Sequence of chain 1.C:
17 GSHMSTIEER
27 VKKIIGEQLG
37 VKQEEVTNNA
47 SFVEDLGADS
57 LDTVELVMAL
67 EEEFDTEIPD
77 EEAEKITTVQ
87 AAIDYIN

Binding-site contacts:
Ligand atom O1 contacts residue ILE168 of chain 1.D at 3.3 Å.
Ligand atom N2 contacts residue TYR306 of chain 1.D at 3.2 Å (h-bond).
Ligand atom C11 contacts residue ARG59 of chain 1.D at 3.3 Å.
Ligand atom C12 contacts residue ARG59 of chain 1.D at 3.9 Å.
Ligand atom N2 contacts residue TYR36 of chain 1.D at 3.8 Å.
Ligand atom C9 contacts residue THR284 of chain 1.D at 3.6 Å.
Ligand atom C17 contacts residue TYR306 of chain 1.D at 3.8 Å (hydrophobic).
Ligand atom C25 contacts residue ILE168 of chain 1.D at 3.9 Å (hydrophobic).
Ligand atom C15 contacts residue PHE170 of chain 1.D at 3.7 Å (hydrophobic).
Ligand atom O2 contacts residue ARG59 of chain 1.D at 2.6 Å (salt-bridge).
Ligand atom C19 contacts residue LEU62 of chain 1.D at 3.8 Å (hydrophobic).
Ligand atom C6 contacts residue HEM1 of chain 1.P at 3.8 Å.
Ligand atom C5 contacts residue THR281 of chain 1.D at 3.8 Å.
Ligand atom O3 contacts residue ARG172 of chain 1.D at 2.8 Å (salt-bridge).
Ligand atom C14 contacts residue ARG172 of chain 1.D at 3.5 Å.
Ligand atom P1 contacts residue SER56 of chain 1.C at 1.6 Å.
Ligand atom O7 contacts residue SER56 of chain 1.C at 2.5 Å (h-bond).
Ligand atom C15 contacts residue TYR36 of chain 1.D at 3.6 Å (hydrophobic).
Ligand atom O3 contacts residue TYR36 of chain 1.D at 3.6 Å.
Ligand atom C21 contacts residue GLN304 of chain 1.D at 3.7 Å.
Ligand atom C1 contacts residue ILE165 of chain 1.D at 3.7 Å (hydrophobic).
Ligand atom C12 contacts residue ILE168 of chain 1.D at 3.6 Å (hydrophobic).
Ligand atom S1 contacts residue ALA285 of chain 1.D at 3.8 Å.
Ligand atom C15 contacts residue ARG172 of chain 1.D at 3.8 Å.
Ligand atom O7 contacts residue PRO63 of chain 1.D at 3.5 Å.
Ligand atom C22 contacts residue LEU230 of chain 1.D at 3.9 Å (hydrophobic).
Ligand atom C19 contacts residue PRO61 of chain 1.D at 3.4 Å (hydrophobic).
Ligand atom N1 contacts residue ILE168 of chain 1.D at 3.0 Å (h-bond).
Ligand atom C25 contacts residue LEU164 of chain 1.D at 3.8 Å (hydrophobic).
Ligand atom C4 contacts residue HEM1 of chain 1.P at 3.5 Å.
Ligand atom O5 contacts residue SER56 of chain 1.C at 2.6 Å (h-bond).
Ligand atom C20 contacts residue ARG59 of chain 1.D at 3.4 Å.
Ligand atom O3 contacts residue PRO61 of chain 1.D at 3.7 Å.
Ligand atom C7 contacts residue HEM1 of chain 1.P at 3.9 Å.
Ligand atom C5 contacts residue HEM1 of chain 1.P at 3.7 Å.
Ligand atom C1 contacts residue ILE233 of chain 1.D at 3.8 Å (hydrophobic).
Ligand atom C20 contacts residue THR60 of chain 1.D at 3.3 Å.
Ligand atom O6 contacts residue SER56 of chain 1.C at 2.4 Å (h-bond).
Ligand atom O2 contacts residue TYR306 of chain 1.D at 3.4 Å.
Ligand atom C13 contacts residue ARG59 of chain 1.D at 3.5 Å.

Sequence of chain 1.D:
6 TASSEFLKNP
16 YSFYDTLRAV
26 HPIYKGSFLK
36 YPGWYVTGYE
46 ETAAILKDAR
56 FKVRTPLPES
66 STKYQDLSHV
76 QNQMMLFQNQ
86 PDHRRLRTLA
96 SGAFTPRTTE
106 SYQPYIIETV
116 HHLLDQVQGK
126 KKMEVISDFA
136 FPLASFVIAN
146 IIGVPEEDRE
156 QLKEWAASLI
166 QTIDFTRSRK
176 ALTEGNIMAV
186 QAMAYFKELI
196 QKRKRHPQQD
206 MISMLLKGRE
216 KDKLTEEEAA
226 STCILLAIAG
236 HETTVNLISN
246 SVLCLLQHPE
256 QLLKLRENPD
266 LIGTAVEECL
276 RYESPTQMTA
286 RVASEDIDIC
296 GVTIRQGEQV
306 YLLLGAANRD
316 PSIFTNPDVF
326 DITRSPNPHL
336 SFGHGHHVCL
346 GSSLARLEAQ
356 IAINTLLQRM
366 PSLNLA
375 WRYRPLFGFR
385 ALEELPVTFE

The small molecule below binds the protein below.
Small molecule (SMILES): CCCCCCCCCCCCCC(=O)SCCNC(=O)CCNC(=O)[C@@H](O)C(C)(C)COP(=O)(O)O